This protein binds this small molecule.
Small molecule (SMILES): O=C1N2C=C(c3ccc(O)cc3)N=C(Cc3ccccc3)C2=N[C@@]1(Cc1ccc(O)cc1)OO

Sequence of chain 1.A:
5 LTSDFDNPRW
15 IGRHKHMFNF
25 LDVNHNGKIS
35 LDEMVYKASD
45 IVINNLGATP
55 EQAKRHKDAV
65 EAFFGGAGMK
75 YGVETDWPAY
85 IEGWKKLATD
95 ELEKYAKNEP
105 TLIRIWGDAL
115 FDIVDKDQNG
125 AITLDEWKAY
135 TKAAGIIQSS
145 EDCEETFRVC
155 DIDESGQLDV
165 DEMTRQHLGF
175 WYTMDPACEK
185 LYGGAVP

Binding-site contacts:
Ligand atom C21 contacts residue TYR84 of chain 1.A at 3.0 Å (hydrophobic).
Ligand atom O17 contacts residue GLY111 of chain 1.A at 3.6 Å.
Ligand atom N7 contacts residue MET21 of chain 1.A at 3.5 Å.
Ligand atom C10 contacts residue LEU114 of chain 1.A at 3.6 Å (hydrophobic).
Ligand atom C24 contacts residue TRP175 of chain 1.A at 3.5 Å (hydrophobic).
Ligand atom C20 contacts residue MET21 of chain 1.A at 3.6 Å (hydrophobic).
Ligand atom C9 contacts residue TYR134 of chain 1.A at 3.6 Å (hydrophobic).
Ligand atom O34 contacts residue TRP131 of chain 1.A at 3.4 Å.
Ligand atom O33 contacts residue TYR134 of chain 1.A at 3.1 Å.
Ligand atom C22 contacts residue HIS18 of chain 1.A at 3.5 Å.
Ligand atom N1 contacts residue TYR134 of chain 1.A at 2.5 Å (h-bond).
Ligand atom O34 contacts residue TYR186 of chain 1.A at 2.6 Å (h-bond).
Ligand atom O25 contacts residue HIS18 of chain 1.A at 2.7 Å (h-bond).
Ligand atom O25 contacts residue MET21 of chain 1.A at 3.6 Å.
Ligand atom C30 contacts residue MET38 of chain 1.A at 3.5 Å (hydrophobic).
Ligand atom C22 contacts residue TYR84 of chain 1.A at 3.3 Å (hydrophobic).
Ligand atom C28 contacts residue TYR134 of chain 1.A at 3.6 Å (hydrophobic).
Ligand atom O18 contacts residue TYR186 of chain 1.A at 3.4 Å (h-bond).
Ligand atom O25 contacts residue TRP88 of chain 1.A at 3.1 Å (h-bond).
Ligand atom C21 contacts residue MET21 of chain 1.A at 3.7 Å (hydrophobic).
Ligand atom O25 contacts residue TYR84 of chain 1.A at 2.7 Å (h-bond).
Ligand atom C23 contacts residue TRP88 of chain 1.A at 3.5 Å (hydrophobic).
Ligand atom C14 contacts residue HIS171 of chain 1.A at 3.4 Å.
Ligand atom C23 contacts residue MET21 of chain 1.A at 3.7 Å (hydrophobic).
Ligand atom O18 contacts residue HIS171 of chain 1.A at 2.9 Å.
Ligand atom C13 contacts residue PHE115 of chain 1.A at 3.4 Å (hydrophobic).
Ligand atom C10 contacts residue TYR134 of chain 1.A at 3.4 Å (hydrophobic).
Ligand atom C23 contacts residue HIS18 of chain 1.A at 3.5 Å.
Ligand atom C29 contacts residue ALA42 of chain 1.A at 3.7 Å (hydrophobic).
Ligand atom C22 contacts residue MET21 of chain 1.A at 3.5 Å (hydrophobic).
Ligand atom C23 contacts residue TRP175 of chain 1.A at 3.5 Å (hydrophobic).
Ligand atom O17 contacts residue MET167 of chain 1.A at 3.5 Å.
Ligand atom C15 contacts residue GLY111 of chain 1.A at 3.3 Å.
Ligand atom C19 contacts residue MET21 of chain 1.A at 3.5 Å (hydrophobic).
Ligand atom C22 contacts residue TRP88 of chain 1.A at 3.4 Å (hydrophobic).
Ligand atom C14 contacts residue GLY111 of chain 1.A at 3.6 Å.
Ligand atom C15 contacts residue HIS171 of chain 1.A at 3.6 Å.
Ligand atom C13 contacts residue HIS171 of chain 1.A at 3.5 Å.
Ligand atom C9 contacts residue TRP110 of chain 1.A at 3.6 Å (hydrophobic).
Ligand atom C2 contacts residue TYR134 of chain 1.A at 3.3 Å (hydrophobic).